Sequence of chain 1.D:
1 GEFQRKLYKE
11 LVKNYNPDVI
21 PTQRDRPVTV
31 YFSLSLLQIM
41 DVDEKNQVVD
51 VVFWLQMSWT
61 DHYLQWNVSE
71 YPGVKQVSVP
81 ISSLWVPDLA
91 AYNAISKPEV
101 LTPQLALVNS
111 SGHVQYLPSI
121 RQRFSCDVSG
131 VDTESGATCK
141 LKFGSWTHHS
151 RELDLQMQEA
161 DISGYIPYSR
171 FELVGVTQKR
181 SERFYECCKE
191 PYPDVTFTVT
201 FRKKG

Binding-site contacts:
Ligand atom O5 contacts residue HIS113 of chain 1.D at 3.6 Å.
Ligand atom C5 contacts residue ASN109 of chain 1.D at 3.7 Å.
Ligand atom N2 contacts residue ASN109 of chain 1.D at 3.0 Å (h-bond).
Ligand atom O6 contacts residue HIS113 of chain 1.D at 4.1 Å.
Ligand atom C8 contacts residue SER110 of chain 1.D at 3.7 Å.
Ligand atom C4 contacts residue ASN109 of chain 1.D at 4.3 Å.
Ligand atom O7 contacts residue ASN109 of chain 1.D at 3.8 Å.
Ligand atom C8 contacts residue TYR31 of chain 1.D at 4.2 Å (hydrophobic).
Ligand atom C2 contacts residue SER111 of chain 1.D at 3.7 Å.
Ligand atom O5 contacts residue ASN109 of chain 1.D at 2.4 Å (h-bond).
Ligand atom C3 contacts residue ASN109 of chain 1.D at 3.9 Å.
Ligand atom C1 contacts residue ASN109 of chain 1.D at 1.4 Å.
Ligand atom C2 contacts residue ASN109 of chain 1.D at 2.6 Å.
Ligand atom C8 contacts residue SER111 of chain 1.D at 3.7 Å.
Ligand atom C3 contacts residue SER111 of chain 1.D at 4.3 Å.
Ligand atom C1 contacts residue SER111 of chain 1.D at 3.5 Å.
Ligand atom C8 contacts residue HIS113 of chain 1.D at 4.1 Å.
Ligand atom N2 contacts residue SER111 of chain 1.D at 2.9 Å (h-bond).
Ligand atom C1 contacts residue HIS113 of chain 1.D at 3.8 Å.
Ligand atom C6 contacts residue HIS113 of chain 1.D at 3.4 Å.
Ligand atom C5 contacts residue HIS113 of chain 1.D at 3.9 Å.
Ligand atom C7 contacts residue SER111 of chain 1.D at 3.7 Å.
Ligand atom C7 contacts residue ASN109 of chain 1.D at 3.6 Å.

The small molecule below binds the protein below.
Small molecule (SMILES): CC(=O)N[C@H]1[C@H](O[C@H]2[C@H](O)[C@@H](NC(C)=O)CO[C@@H]2CO)O[C@H](CO)[C@@H](O)[C@@H]1O